Binding-site contacts:
Ligand atom CAI contacts residue TYR197 of chain 2.A at 3.3 Å (hydrophobic).
Ligand atom CAG contacts residue FMN1 of chain 2.B at 3.3 Å.
Ligand atom CAC contacts residue ASN195 of chain 2.A at 3.8 Å.
Ligand atom CAF contacts residue TYR376 of chain 2.A at 3.4 Å (hydrophobic).
Ligand atom CAJ contacts residue TYR197 of chain 2.A at 3.1 Å (hydrophobic).
Ligand atom CAE contacts residue PHE297 of chain 2.A at 4.2 Å (hydrophobic).
Ligand atom CAE contacts residue TYR376 of chain 2.A at 3.4 Å (hydrophobic).
Ligand atom OAD contacts residue HIS192 of chain 2.A at 2.8 Å (h-bond).
Ligand atom CAC contacts residue PHE251 of chain 2.A at 3.8 Å (hydrophobic).
Ligand atom CAB contacts residue THR38 of chain 2.A at 3.3 Å.
Ligand atom CAH contacts residue FMN1 of chain 2.B at 3.9 Å.
Ligand atom CAA contacts residue THR38 of chain 2.A at 3.2 Å.
Ligand atom CAA contacts residue TYR83 of chain 2.A at 3.6 Å (hydrophobic).
Ligand atom CAG contacts residue HIS192 of chain 2.A at 3.7 Å.
Ligand atom CAH contacts residue THR38 of chain 2.A at 3.0 Å.
Ligand atom CAB contacts residue VAL117 of chain 2.A at 3.7 Å (hydrophobic).
Ligand atom CAJ contacts residue ASN195 of chain 2.A at 3.9 Å.
Ligand atom OAD contacts residue ASN195 of chain 2.A at 2.9 Å (h-bond).
Ligand atom CAC contacts residue TYR197 of chain 2.A at 4.0 Å (hydrophobic).
Ligand atom CAG contacts residue THR38 of chain 2.A at 4.1 Å.
Ligand atom CAI contacts residue PHE251 of chain 2.A at 4.3 Å (hydrophobic).
Ligand atom CAI contacts residue FMN1 of chain 2.B at 3.5 Å.
Ligand atom CAE contacts residue TYR197 of chain 2.A at 3.3 Å (hydrophobic).
Ligand atom CAG contacts residue TYR197 of chain 2.A at 3.3 Å (hydrophobic).
Ligand atom CAK contacts residue THR38 of chain 2.A at 3.5 Å.
Ligand atom OAD contacts residue FMN1 of chain 2.B at 3.0 Å.
Ligand atom CAK contacts residue FMN1 of chain 2.B at 3.8 Å.
Ligand atom CAC contacts residue PHE297 of chain 2.A at 4.1 Å (hydrophobic).
Ligand atom CAJ contacts residue FMN1 of chain 2.B at 3.3 Å.
Ligand atom OAD contacts residue TYR197 of chain 2.A at 3.0 Å.
Ligand atom CAC contacts residue PRO296 of chain 2.A at 3.8 Å (hydrophobic).
Ligand atom CAB contacts residue FMN1 of chain 2.B at 3.6 Å.
Ligand atom CAB contacts residue GLY73 of chain 2.A at 3.8 Å.
Ligand atom CAF contacts residue FMN1 of chain 2.B at 3.7 Å.
Ligand atom CAK contacts residue TYR197 of chain 2.A at 3.2 Å (hydrophobic).
Ligand atom CAC contacts residue FMN1 of chain 2.B at 3.6 Å.
Ligand atom CAF contacts residue THR38 of chain 2.A at 3.1 Å.
Ligand atom CAE contacts residue FMN1 of chain 2.B at 3.6 Å.
Ligand atom CAF contacts residue TYR197 of chain 2.A at 3.6 Å (hydrophobic).
Ligand atom CAJ contacts residue HIS192 of chain 2.A at 3.6 Å.

Sequence of chain 2.A:
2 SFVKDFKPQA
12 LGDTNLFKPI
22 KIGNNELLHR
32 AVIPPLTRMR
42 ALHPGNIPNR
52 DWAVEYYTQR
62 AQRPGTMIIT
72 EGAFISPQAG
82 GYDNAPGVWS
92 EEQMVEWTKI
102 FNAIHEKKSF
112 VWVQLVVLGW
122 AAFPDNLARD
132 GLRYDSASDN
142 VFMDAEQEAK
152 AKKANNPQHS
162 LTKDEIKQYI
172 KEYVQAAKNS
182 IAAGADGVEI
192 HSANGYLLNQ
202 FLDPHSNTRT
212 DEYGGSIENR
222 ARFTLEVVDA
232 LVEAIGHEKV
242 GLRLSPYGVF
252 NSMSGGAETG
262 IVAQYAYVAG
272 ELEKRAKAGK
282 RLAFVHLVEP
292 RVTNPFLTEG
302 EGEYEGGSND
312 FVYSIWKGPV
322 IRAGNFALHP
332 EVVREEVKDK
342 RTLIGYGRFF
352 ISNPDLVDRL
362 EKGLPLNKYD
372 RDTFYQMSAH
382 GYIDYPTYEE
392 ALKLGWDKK

The small molecule below binds the protein below.
Small molecule (SMILES): C=C(C)[C@@H]1CC=C(C)C(=O)C1